A protein and the small-molecule ligand that binds it are described below.
Small molecule (SMILES): N#Cc1ccc(CCNc2nc3cc4nc(N)[nH]c(=O)c4cc3[nH]2)cc1

Binding-site contacts:
Ligand atom N2 contacts residue GLY263 of chain 1.A at 3.6 Å.
Ligand atom N contacts residue ILE203 of chain 1.A at 3.6 Å.
Ligand atom C11 contacts residue VAL284 of chain 1.A at 3.5 Å (hydrophobic).
Ligand atom C14 contacts residue TYR108 of chain 1.A at 3.6 Å (hydrophobic).
Ligand atom C5 contacts residue GLY263 of chain 1.A at 3.5 Å.
Ligand atom C6 contacts residue ALA234 of chain 1.A at 3.5 Å (hydrophobic).
Ligand atom C17 contacts residue ASP158 of chain 1.A at 3.6 Å.
Ligand atom C contacts residue ASP158 of chain 1.A at 3.6 Å.
Ligand atom C2 contacts residue TYR108 of chain 1.A at 3.5 Å (hydrophobic).
Ligand atom C4 contacts residue TYR108 of chain 1.A at 3.6 Å (hydrophobic).
Ligand atom C1 contacts residue TYR108 of chain 1.A at 3.5 Å (hydrophobic).
Ligand atom N contacts residue ASP104 of chain 1.A at 2.8 Å (salt-bridge).
Ligand atom C contacts residue MET262 of chain 1.A at 3.7 Å (hydrophobic).
Ligand atom N1 contacts residue MET262 of chain 1.A at 3.3 Å.
Ligand atom C12 contacts residue VAL284 of chain 1.A at 3.7 Å (hydrophobic).
Ligand atom N3 contacts residue TYR108 of chain 1.A at 3.6 Å (h-bond).
Ligand atom N contacts residue ASP158 of chain 1.A at 2.8 Å (salt-bridge).
Ligand atom O contacts residue CYS160 of chain 1.A at 3.4 Å (h-bond).
Ligand atom N5 contacts residue LEU233 of chain 1.A at 2.8 Å (h-bond).
Ligand atom N contacts residue SER105 of chain 1.A at 3.7 Å.
Ligand atom O contacts residue GLY232 of chain 1.A at 2.8 Å (h-bond).
Ligand atom C3 contacts residue TYR108 of chain 1.A at 3.6 Å (hydrophobic).
Ligand atom C contacts residue ASP104 of chain 1.A at 3.5 Å.
Ligand atom N5 contacts residue MET262 of chain 1.A at 3.6 Å.
Ligand atom C5 contacts residue TYR108 of chain 1.A at 3.7 Å (hydrophobic).
Ligand atom N5 contacts residue ALA234 of chain 1.A at 3.6 Å (h-bond).
Ligand atom C10 contacts residue VAL284 of chain 1.A at 3.5 Å (hydrophobic).
Ligand atom C14 contacts residue LEU233 of chain 1.A at 3.6 Å (hydrophobic).
Ligand atom N1 contacts residue ASP104 of chain 1.A at 2.8 Å (salt-bridge).
Ligand atom O contacts residue ASP158 of chain 1.A at 3.6 Å (salt-bridge).
Ligand atom C4 contacts residue ALA234 of chain 1.A at 3.6 Å (hydrophobic).
Ligand atom O contacts residue GLY231 of chain 1.A at 3.3 Å.
Ligand atom C contacts residue TYR108 of chain 1.A at 3.6 Å (hydrophobic).
Ligand atom N2 contacts residue TYR108 of chain 1.A at 3.5 Å.
Ligand atom N1 contacts residue TYR108 of chain 1.A at 3.3 Å.
Ligand atom O contacts residue GLN205 of chain 1.A at 3.0 Å (h-bond).
Ligand atom C9 contacts residue CYS283 of chain 1.A at 3.6 Å (hydrophobic).
Ligand atom N4 contacts residue ARG288 of chain 1.A at 3.6 Å.
Ligand atom N3 contacts residue ALA234 of chain 1.A at 2.9 Å (h-bond).
Ligand atom N6 contacts residue ASP158 of chain 1.A at 2.7 Å (salt-bridge).

Sequence of chain 1.A:
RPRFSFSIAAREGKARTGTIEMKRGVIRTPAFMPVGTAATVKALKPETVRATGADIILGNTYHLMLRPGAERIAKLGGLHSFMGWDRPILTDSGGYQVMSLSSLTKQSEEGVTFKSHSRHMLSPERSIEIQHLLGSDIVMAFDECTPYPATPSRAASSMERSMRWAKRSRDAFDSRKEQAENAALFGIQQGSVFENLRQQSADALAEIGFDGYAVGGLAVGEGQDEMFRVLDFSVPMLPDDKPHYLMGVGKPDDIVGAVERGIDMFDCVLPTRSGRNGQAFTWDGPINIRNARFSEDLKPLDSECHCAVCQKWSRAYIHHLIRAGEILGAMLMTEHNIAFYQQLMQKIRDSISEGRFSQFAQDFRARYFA